Binding-site contacts:
Ligand atom O contacts residue HIS69 of chain 1.HB at 4.4 Å.
Ligand atom CB contacts residue HIS69 of chain 1.HB at 3.8 Å.
Ligand atom C contacts residue HIS69 of chain 1.HB at 4.4 Å.

This protein binds this small molecule.
Small molecule (SMILES): CC[C@H](C)[C@H](NC(=O)[C@H](CCCN=C(N)N)NC(=O)[C@@H](N)CC1=c2ccccc2=NC1)C(=O)N[C@@H](CCCN=C(N)N)C(=O)N1CCC[C@H]1C(=O)N[C@@H](CCCN=C(N)N)C(=O)N1CCC[C@H]1C(=O)N1CCC[C@H]1C(=O)N[C@@H](CCCN=C(N)N)C(=O)N[C@@H](CC(C)C)C(=O)N1CCC[C@H]1C(=O)N[C@@H](CCCN=C(N)N)C(=O)N1CCC[C@H]1C(=O)N[C@@H](CCCN=C(N)N)C(=O)N1CCC[C@H]1C(=O)N[C@@H](C)C=O

Sequence of chain 1.HB:
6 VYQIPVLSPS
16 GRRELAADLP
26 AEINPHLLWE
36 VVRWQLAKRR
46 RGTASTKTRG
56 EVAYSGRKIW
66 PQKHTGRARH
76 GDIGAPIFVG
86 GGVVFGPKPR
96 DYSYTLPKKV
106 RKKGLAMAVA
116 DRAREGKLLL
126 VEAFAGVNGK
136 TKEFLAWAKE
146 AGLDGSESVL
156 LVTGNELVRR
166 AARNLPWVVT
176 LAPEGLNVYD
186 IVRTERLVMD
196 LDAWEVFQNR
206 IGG